This small molecule binds to this protein.
Small molecule (SMILES): Nc1ncnc2c1ncn2[C@@H]1O[C@H](CO[P](=O)(O)O[P](=O)(O)OC[C@H]2O[C@@H](O)[C@H](O)[C@@H]2O)[C@@H](O)[C@H]1O

Sequence of chain 1.D:
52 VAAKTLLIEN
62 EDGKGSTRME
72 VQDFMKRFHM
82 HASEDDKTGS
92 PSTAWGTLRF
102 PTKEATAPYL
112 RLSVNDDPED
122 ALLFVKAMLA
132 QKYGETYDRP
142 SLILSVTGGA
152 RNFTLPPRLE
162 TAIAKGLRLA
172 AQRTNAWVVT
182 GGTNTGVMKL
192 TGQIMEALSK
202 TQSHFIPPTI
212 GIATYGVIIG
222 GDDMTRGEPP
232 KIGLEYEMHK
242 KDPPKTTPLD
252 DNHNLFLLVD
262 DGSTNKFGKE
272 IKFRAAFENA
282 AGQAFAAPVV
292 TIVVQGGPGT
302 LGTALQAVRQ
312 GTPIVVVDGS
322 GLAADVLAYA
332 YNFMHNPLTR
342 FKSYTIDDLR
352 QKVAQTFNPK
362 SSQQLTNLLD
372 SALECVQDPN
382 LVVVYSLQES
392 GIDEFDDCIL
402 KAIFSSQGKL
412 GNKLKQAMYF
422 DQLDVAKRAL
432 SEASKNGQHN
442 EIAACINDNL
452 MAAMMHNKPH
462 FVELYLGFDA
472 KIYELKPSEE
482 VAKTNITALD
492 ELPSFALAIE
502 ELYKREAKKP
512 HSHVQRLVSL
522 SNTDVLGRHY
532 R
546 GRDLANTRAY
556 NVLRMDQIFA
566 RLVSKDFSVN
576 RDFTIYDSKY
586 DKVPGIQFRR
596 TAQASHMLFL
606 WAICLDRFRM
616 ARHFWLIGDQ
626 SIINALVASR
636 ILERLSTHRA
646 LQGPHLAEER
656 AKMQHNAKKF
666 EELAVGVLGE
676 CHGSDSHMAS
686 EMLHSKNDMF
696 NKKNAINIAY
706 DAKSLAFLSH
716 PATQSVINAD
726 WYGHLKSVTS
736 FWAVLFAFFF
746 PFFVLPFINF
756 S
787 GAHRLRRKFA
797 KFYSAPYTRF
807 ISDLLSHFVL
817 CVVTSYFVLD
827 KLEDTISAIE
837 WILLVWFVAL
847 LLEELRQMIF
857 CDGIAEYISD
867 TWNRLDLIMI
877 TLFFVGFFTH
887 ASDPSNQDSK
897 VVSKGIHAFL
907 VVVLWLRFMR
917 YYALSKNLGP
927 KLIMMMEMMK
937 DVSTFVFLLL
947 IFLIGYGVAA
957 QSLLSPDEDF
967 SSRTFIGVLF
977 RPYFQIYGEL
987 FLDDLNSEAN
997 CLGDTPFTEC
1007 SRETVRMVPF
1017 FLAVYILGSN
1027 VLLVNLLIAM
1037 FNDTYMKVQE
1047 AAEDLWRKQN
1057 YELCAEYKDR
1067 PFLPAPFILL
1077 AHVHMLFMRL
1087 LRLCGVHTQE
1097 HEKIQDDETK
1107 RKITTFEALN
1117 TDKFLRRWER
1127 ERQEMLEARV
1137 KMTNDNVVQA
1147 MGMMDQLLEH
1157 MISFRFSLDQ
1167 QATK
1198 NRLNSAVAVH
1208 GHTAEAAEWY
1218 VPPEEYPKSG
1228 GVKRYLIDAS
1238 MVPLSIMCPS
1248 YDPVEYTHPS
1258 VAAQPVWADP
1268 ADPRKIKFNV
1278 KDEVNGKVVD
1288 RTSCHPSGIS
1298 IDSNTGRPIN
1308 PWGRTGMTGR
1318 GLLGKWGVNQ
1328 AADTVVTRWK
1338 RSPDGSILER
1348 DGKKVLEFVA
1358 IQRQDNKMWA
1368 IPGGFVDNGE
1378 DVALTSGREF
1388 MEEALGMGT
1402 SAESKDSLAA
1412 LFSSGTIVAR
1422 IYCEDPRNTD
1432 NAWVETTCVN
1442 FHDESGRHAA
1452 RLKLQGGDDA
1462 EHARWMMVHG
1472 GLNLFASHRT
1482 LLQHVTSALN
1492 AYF

Binding-site contacts:
Ligand atom C8 contacts residue PHE268 of chain 1.D at 3.5 Å (hydrophobic).
Ligand atom O1D contacts residue GLY149 of chain 1.D at 3.0 Å (h-bond).
Ligand atom C2D contacts residue ARG275 of chain 1.D at 3.6 Å.
Ligand atom N7 contacts residue PHE268 of chain 1.D at 3.5 Å.
Ligand atom C5' contacts residue ARG152 of chain 1.D at 3.5 Å.
Ligand atom N3 contacts residue PHE268 of chain 1.D at 3.6 Å.
Ligand atom O2D contacts residue GLU271 of chain 1.D at 3.1 Å (salt-bridge).
Ligand atom C4D contacts residue GLY149 of chain 1.D at 3.9 Å.
Ligand atom O2B contacts residue GLY300 of chain 1.D at 3.0 Å (h-bond).
Ligand atom O2D contacts residue ARG275 of chain 1.D at 3.0 Å (salt-bridge).
Ligand atom N3 contacts residue ALA151 of chain 1.D at 3.4 Å.
Ligand atom C2 contacts residue THR184 of chain 1.D at 3.4 Å.
Ligand atom O5' contacts residue ALA151 of chain 1.D at 3.8 Å.
Ligand atom C4 contacts residue PHE268 of chain 1.D at 3.4 Å (hydrophobic).
Ligand atom O2A contacts residue GLY298 of chain 1.D at 3.5 Å.
Ligand atom O2B contacts residue THR301 of chain 1.D at 3.2 Å (h-bond).
Ligand atom O2B contacts residue GLY298 of chain 1.D at 3.2 Å.
Ligand atom C5' contacts residue ALA151 of chain 1.D at 3.8 Å (hydrophobic).
Ligand atom O1A contacts residue ARG152 of chain 1.D at 3.6 Å (salt-bridge).
Ligand atom PA contacts residue ALA151 of chain 1.D at 3.8 Å.
Ligand atom C2 contacts residue THR186 of chain 1.D at 3.6 Å.
Ligand atom O2B contacts residue PRO299 of chain 1.D at 3.5 Å (h-bond).
Ligand atom O1A contacts residue ASN153 of chain 1.D at 3.7 Å.
Ligand atom C5D contacts residue GLY149 of chain 1.D at 3.3 Å.
Ligand atom C2D contacts residue THR148 of chain 1.D at 3.2 Å.
Ligand atom O1D contacts residue THR148 of chain 1.D at 2.8 Å (h-bond).
Ligand atom C1D contacts residue THR148 of chain 1.D at 3.6 Å.
Ligand atom C5D contacts residue THR301 of chain 1.D at 3.4 Å.
Ligand atom PB contacts residue GLY298 of chain 1.D at 3.8 Å.
Ligand atom N9 contacts residue PHE268 of chain 1.D at 3.6 Å.
Ligand atom C5 contacts residue PHE268 of chain 1.D at 3.4 Å (hydrophobic).
Ligand atom N1 contacts residue THR184 of chain 1.D at 2.9 Å (h-bond).
Ligand atom C4 contacts residue ALA151 of chain 1.D at 3.6 Å (hydrophobic).
Ligand atom O3A contacts residue ALA151 of chain 1.D at 3.8 Å.
Ligand atom O4D contacts residue GLY149 of chain 1.D at 3.2 Å (h-bond).
Ligand atom O1A contacts residue GLY150 of chain 1.D at 3.3 Å.
Ligand atom O1A contacts residue ALA151 of chain 1.D at 3.1 Å (h-bond).
Ligand atom N1 contacts residue ALA151 of chain 1.D at 3.8 Å.
Ligand atom C2 contacts residue ALA151 of chain 1.D at 3.5 Å (hydrophobic).
Ligand atom O3A contacts residue GLY298 of chain 1.D at 3.3 Å (h-bond).